Sequence of chain 4.A:
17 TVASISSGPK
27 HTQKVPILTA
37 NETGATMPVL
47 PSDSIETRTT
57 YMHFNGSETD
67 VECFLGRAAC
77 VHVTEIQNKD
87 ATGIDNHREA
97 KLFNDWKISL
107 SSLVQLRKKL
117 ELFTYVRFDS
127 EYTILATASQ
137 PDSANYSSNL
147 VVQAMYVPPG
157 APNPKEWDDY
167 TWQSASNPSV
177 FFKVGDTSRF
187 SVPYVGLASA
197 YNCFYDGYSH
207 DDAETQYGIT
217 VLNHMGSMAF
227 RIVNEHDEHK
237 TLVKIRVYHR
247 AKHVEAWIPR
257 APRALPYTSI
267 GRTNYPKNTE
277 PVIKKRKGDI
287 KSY

Binding-site contacts:
Ligand atom N2 contacts residue PHE186 of chain 4.A at 3.7 Å.
Ligand atom C5B contacts residue TYR197 of chain 4.A at 3.7 Å (hydrophobic).
Ligand atom C6B contacts residue TYR197 of chain 4.A at 3.6 Å (hydrophobic).
Ligand atom N2 contacts residue PRO174 of chain 4.A at 3.9 Å.
Ligand atom N2 contacts residue ALA24 of chain 4.C at 3.4 Å.
Ligand atom C6C contacts residue MET221 of chain 4.A at 3.7 Å (hydrophobic).
Ligand atom C2C contacts residue VAL188 of chain 4.A at 3.2 Å (hydrophobic).
Ligand atom C4 contacts residue TYR152 of chain 4.A at 3.9 Å (hydrophobic).
Ligand atom C3C contacts residue TYR128 of chain 4.A at 3.9 Å (hydrophobic).
Ligand atom C3 contacts residue PRO174 of chain 4.A at 3.8 Å (hydrophobic).
Ligand atom C5 contacts residue PHE186 of chain 4.A at 3.5 Å (hydrophobic).
Ligand atom C6C contacts residue VAL191 of chain 4.A at 3.2 Å (hydrophobic).
Ligand atom O1B contacts residue ILE104 of chain 4.A at 3.8 Å.
Ligand atom C4 contacts residue PHE186 of chain 4.A at 3.6 Å (hydrophobic).
Ligand atom O1B contacts residue MET221 of chain 4.A at 3.4 Å.
Ligand atom O1 contacts residue TYR152 of chain 4.A at 3.9 Å.
Ligand atom C31 contacts residue VAL176 of chain 4.A at 3.3 Å (hydrophobic).
Ligand atom O1 contacts residue VAL188 of chain 4.A at 3.8 Å.
Ligand atom O1 contacts residue PHE186 of chain 4.A at 3.5 Å.
Ligand atom O1B contacts residue TYR128 of chain 4.A at 3.9 Å.
Ligand atom C7C contacts residue TYR128 of chain 4.A at 3.6 Å (hydrophobic).
Ligand atom C1B contacts residue MET221 of chain 4.A at 4.0 Å (hydrophobic).
Ligand atom C1C contacts residue TYR152 of chain 4.A at 4.0 Å (hydrophobic).
Ligand atom C31 contacts residue SER175 of chain 4.A at 3.6 Å.
Ligand atom C4C contacts residue TYR152 of chain 4.A at 3.8 Å (hydrophobic).
Ligand atom C4 contacts residue MET224 of chain 4.A at 3.8 Å (hydrophobic).
Ligand atom C5C contacts residue ILE104 of chain 4.A at 3.6 Å (hydrophobic).
Ligand atom C7C contacts residue TYR197 of chain 4.A at 3.8 Å (hydrophobic).
Ligand atom C31 contacts residue PRO174 of chain 4.A at 3.4 Å (hydrophobic).
Ligand atom O1 contacts residue ALA24 of chain 4.C at 3.6 Å.
Ligand atom C4C contacts residue ILE104 of chain 4.A at 3.7 Å (hydrophobic).
Ligand atom C5 contacts residue TYR152 of chain 4.A at 3.8 Å (hydrophobic).
Ligand atom CM1 contacts residue SER107 of chain 4.A at 3.6 Å.
Ligand atom C5B contacts residue LEU106 of chain 4.A at 3.7 Å (hydrophobic).
Ligand atom C3C contacts residue VAL188 of chain 4.A at 3.3 Å (hydrophobic).
Ligand atom C2B contacts residue MET221 of chain 4.A at 3.6 Å (hydrophobic).
Ligand atom C3 contacts residue PHE186 of chain 4.A at 3.8 Å (hydrophobic).
Ligand atom C3B contacts residue MET221 of chain 4.A at 4.0 Å (hydrophobic).
Ligand atom C31 contacts residue ALA150 of chain 4.A at 3.5 Å (hydrophobic).
Ligand atom C5C contacts residue TYR128 of chain 4.A at 3.5 Å (hydrophobic).

A protein and the small-molecule ligand that binds it are described below.
Small molecule (SMILES): Cc1cc(CCCCCCCOc2ccc(C3=N[C@@H](C)CO3)cc2)on1

Sequence of chain 4.C:
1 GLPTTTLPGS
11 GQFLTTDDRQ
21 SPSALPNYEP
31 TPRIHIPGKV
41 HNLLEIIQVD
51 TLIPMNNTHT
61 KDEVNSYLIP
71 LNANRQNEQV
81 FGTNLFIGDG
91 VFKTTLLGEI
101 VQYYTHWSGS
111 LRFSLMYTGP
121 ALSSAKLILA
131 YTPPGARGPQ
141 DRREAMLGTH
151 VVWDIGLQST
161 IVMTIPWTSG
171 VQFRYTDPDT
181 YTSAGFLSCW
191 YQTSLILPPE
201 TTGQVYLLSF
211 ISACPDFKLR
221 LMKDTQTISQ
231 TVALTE